Sequence of chain 1.A:
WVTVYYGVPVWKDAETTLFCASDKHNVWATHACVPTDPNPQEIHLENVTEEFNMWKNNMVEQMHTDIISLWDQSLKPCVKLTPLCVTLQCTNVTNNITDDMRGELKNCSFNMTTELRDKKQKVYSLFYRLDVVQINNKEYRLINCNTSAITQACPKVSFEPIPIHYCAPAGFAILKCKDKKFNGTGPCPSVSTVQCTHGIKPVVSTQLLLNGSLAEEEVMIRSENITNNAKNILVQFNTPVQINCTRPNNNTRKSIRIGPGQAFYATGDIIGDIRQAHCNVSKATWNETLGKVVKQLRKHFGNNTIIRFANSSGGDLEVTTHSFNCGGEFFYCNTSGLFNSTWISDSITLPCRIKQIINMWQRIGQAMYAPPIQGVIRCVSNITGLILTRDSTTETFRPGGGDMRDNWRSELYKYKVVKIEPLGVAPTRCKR

A small-molecule ligand and the protein it binds are described below.
Small molecule (SMILES): CC(=O)N[C@@H]1[C@@H](O)[C@H](O)[C@@H](CO)O[C@H]1O

Binding-site contacts:
Ligand atom O3 contacts residue HIS334 of chain 1.A at 4.3 Å.
Ligand atom C1 contacts residue THR418 of chain 1.A at 4.0 Å.
Ligand atom C7 contacts residue ARG447 of chain 1.A at 4.2 Å.
Ligand atom C5 contacts residue ASN336 of chain 1.A at 3.8 Å.
Ligand atom C8 contacts residue THR302 of chain 1.A at 3.7 Å.
Ligand atom C2 contacts residue ASN336 of chain 1.A at 2.5 Å.
Ligand atom C8 contacts residue ARG447 of chain 1.A at 3.7 Å.
Ligand atom C3 contacts residue ASN336 of chain 1.A at 3.9 Å.
Ligand atom C2 contacts residue HIS334 of chain 1.A at 4.0 Å.
Ligand atom O7 contacts residue ASN300 of chain 1.A at 4.2 Å.
Ligand atom C7 contacts residue ASN336 of chain 1.A at 3.2 Å.
Ligand atom C8 contacts residue CYS301 of chain 1.A at 4.4 Å (hydrophobic).
Ligand atom N2 contacts residue ASN336 of chain 1.A at 2.9 Å (h-bond).
Ligand atom C8 contacts residue ASN336 of chain 1.A at 4.4 Å.
Ligand atom C7 contacts residue ASN300 of chain 1.A at 4.2 Å.
Ligand atom C1 contacts residue ASN336 of chain 1.A at 1.5 Å.
Ligand atom O7 contacts residue ARG447 of chain 1.A at 4.3 Å.
Ligand atom C4 contacts residue ASN336 of chain 1.A at 4.3 Å.
Ligand atom C8 contacts residue HIS334 of chain 1.A at 3.8 Å.
Ligand atom O7 contacts residue ASN336 of chain 1.A at 3.2 Å (h-bond).
Ligand atom O5 contacts residue THR418 of chain 1.A at 4.1 Å.
Ligand atom O5 contacts residue ASN336 of chain 1.A at 2.5 Å (h-bond).
Ligand atom C8 contacts residue ASN300 of chain 1.A at 3.4 Å.
Ligand atom C7 contacts residue HIS334 of chain 1.A at 3.8 Å.
Ligand atom C3 contacts residue HIS334 of chain 1.A at 4.0 Å.
Ligand atom C1 contacts residue HIS334 of chain 1.A at 4.4 Å.
Ligand atom N2 contacts residue HIS334 of chain 1.A at 3.0 Å (h-bond).